A small-molecule ligand and the protein it binds are described below.
Small molecule (SMILES): CC(=O)N[C@H]1[C@H](O[C@H]2[C@H](O)[C@@H](NC(C)=O)CO[C@@H]2CO)O[C@H](CO)[C@@H](O)[C@@H]1O

Binding-site contacts:
Ligand atom O7 contacts residue GLN195 of chain 1.B at 4.3 Å.
Ligand atom C6 contacts residue GLU200 of chain 1.B at 3.9 Å.
Ligand atom C7 contacts residue ASN197 of chain 1.B at 3.5 Å.
Ligand atom N2 contacts residue ILE162 of chain 1.B at 3.7 Å.
Ligand atom C1 contacts residue ILE162 of chain 1.B at 4.2 Å (hydrophobic).
Ligand atom O6 contacts residue THR199 of chain 1.B at 3.7 Å.
Ligand atom C8 contacts residue ILE162 of chain 1.B at 3.6 Å (hydrophobic).
Ligand atom O5 contacts residue THR199 of chain 1.B at 3.8 Å.
Ligand atom O7 contacts residue THR199 of chain 1.B at 4.3 Å.
Ligand atom C7 contacts residue ILE162 of chain 1.B at 3.8 Å (hydrophobic).
Ligand atom O7 contacts residue LYS235 of chain 1.B at 4.0 Å.
Ligand atom O5 contacts residue ASN197 of chain 1.B at 2.3 Å (h-bond).
Ligand atom O7 contacts residue ASN197 of chain 1.B at 3.6 Å (h-bond).
Ligand atom C3 contacts residue ASN197 of chain 1.B at 3.9 Å.
Ligand atom C1 contacts residue THR199 of chain 1.B at 3.6 Å.
Ligand atom C5 contacts residue THR199 of chain 1.B at 3.9 Å.
Ligand atom N2 contacts residue ASN197 of chain 1.B at 3.1 Å (h-bond).
Ligand atom C1 contacts residue ASN197 of chain 1.B at 1.4 Å.
Ligand atom C4 contacts residue ASN197 of chain 1.B at 4.3 Å.
Ligand atom C6 contacts residue THR199 of chain 1.B at 4.5 Å.
Ligand atom C8 contacts residue THR156 of chain 1.B at 4.5 Å.
Ligand atom C5 contacts residue ASN197 of chain 1.B at 3.6 Å.
Ligand atom C8 contacts residue GLU200 of chain 1.B at 3.7 Å.
Ligand atom C2 contacts residue ASN197 of chain 1.B at 2.5 Å.
Ligand atom O6 contacts residue GLU200 of chain 1.B at 2.8 Å (salt-bridge).

Sequence of chain 1.B:
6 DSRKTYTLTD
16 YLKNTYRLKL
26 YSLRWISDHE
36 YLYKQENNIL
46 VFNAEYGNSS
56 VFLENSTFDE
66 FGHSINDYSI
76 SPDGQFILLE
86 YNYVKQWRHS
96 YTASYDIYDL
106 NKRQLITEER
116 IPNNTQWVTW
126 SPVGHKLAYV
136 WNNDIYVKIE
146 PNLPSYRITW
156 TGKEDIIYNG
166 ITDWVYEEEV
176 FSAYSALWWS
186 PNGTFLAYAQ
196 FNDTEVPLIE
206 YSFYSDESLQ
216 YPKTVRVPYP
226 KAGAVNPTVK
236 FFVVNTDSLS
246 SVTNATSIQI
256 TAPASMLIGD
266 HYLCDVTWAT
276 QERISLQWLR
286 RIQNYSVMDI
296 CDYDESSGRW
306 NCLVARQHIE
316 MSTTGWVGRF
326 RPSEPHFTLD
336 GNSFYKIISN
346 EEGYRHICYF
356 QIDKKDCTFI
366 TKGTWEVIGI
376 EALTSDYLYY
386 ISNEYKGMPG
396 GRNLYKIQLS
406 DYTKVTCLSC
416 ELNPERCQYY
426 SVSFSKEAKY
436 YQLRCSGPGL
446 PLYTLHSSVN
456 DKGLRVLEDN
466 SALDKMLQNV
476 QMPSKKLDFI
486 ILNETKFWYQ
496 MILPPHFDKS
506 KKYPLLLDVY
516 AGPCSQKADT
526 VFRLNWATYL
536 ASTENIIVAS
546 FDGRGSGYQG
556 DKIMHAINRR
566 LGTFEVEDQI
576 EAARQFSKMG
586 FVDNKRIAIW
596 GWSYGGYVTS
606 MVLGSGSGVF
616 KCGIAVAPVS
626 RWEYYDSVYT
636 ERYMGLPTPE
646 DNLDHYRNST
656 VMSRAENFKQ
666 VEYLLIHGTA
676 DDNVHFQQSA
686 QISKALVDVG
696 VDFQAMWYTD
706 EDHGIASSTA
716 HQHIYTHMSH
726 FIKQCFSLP